The small molecule below binds the protein below.
Small molecule (SMILES): O=C(O)CCC(=O)C(=O)O

Sequence of chain 1.A:
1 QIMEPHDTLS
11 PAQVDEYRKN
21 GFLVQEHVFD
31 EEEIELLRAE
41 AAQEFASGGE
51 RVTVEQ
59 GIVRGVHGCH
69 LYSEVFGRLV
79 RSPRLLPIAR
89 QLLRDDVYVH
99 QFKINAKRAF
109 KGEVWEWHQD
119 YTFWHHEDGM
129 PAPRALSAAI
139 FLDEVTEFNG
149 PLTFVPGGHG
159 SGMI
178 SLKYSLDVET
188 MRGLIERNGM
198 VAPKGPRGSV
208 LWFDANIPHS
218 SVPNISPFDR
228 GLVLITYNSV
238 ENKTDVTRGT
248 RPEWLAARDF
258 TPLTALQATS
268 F

Binding-site contacts:
Ligand atom O4 contacts residue LYS105 of chain 1.A at 3.6 Å (salt-bridge).
Ligand atom O1 contacts residue FE1 of chain 1.D at 4.0 Å.
Ligand atom O2 contacts residue TRP113 of chain 1.A at 4.0 Å.
Ligand atom C4 contacts residue SER218 of chain 1.A at 4.1 Å.
Ligand atom C2 contacts residue HIS116 of chain 1.A at 3.9 Å.
Ligand atom O2 contacts residue ASP118 of chain 1.A at 3.1 Å (salt-bridge).
Ligand atom C5 contacts residue LEU150 of chain 1.A at 3.5 Å (hydrophobic).
Ligand atom C1 contacts residue HIS116 of chain 1.A at 3.8 Å.
Ligand atom C2 contacts residue FE1 of chain 1.D at 2.8 Å.
Ligand atom O2 contacts residue FE1 of chain 1.D at 2.0 Å.
Ligand atom O3 contacts residue ARG227 of chain 1.A at 2.9 Å (salt-bridge).
Ligand atom O1 contacts residue TRP113 of chain 1.A at 3.3 Å.
Ligand atom C1 contacts residue FE1 of chain 1.D at 2.8 Å.
Ligand atom C3 contacts residue TRP113 of chain 1.A at 4.1 Å (hydrophobic).
Ligand atom C3 contacts residue LEU150 of chain 1.A at 4.1 Å (hydrophobic).
Ligand atom C5 contacts residue TRP113 of chain 1.A at 4.0 Å (hydrophobic).
Ligand atom C2 contacts residue TRP113 of chain 1.A at 3.8 Å (hydrophobic).
Ligand atom O4 contacts residue TRP113 of chain 1.A at 3.9 Å.
Ligand atom C3 contacts residue ASN103 of chain 1.A at 3.1 Å.
Ligand atom C5 contacts residue ARG227 of chain 1.A at 3.5 Å.
Ligand atom C4 contacts residue LEU150 of chain 1.A at 3.4 Å (hydrophobic).
Ligand atom C4 contacts residue ASN103 of chain 1.A at 3.9 Å.
Ligand atom C1 contacts residue LYS101 of chain 1.A at 3.7 Å.
Ligand atom O2 contacts residue LYS101 of chain 1.A at 3.9 Å.
Ligand atom O4 contacts residue LEU150 of chain 1.A at 3.4 Å.
Ligand atom O2 contacts residue HIS216 of chain 1.A at 4.0 Å.
Ligand atom C1 contacts residue TRP113 of chain 1.A at 3.5 Å (hydrophobic).
Ligand atom O1 contacts residue ASN103 of chain 1.A at 3.5 Å (h-bond).
Ligand atom O3 contacts residue ASN103 of chain 1.A at 2.9 Å (h-bond).
Ligand atom O5 contacts residue HIS116 of chain 1.A at 3.1 Å (h-bond).
Ligand atom O2 contacts residue HIS116 of chain 1.A at 3.0 Å (h-bond).
Ligand atom O4 contacts residue ARG227 of chain 1.A at 2.9 Å (salt-bridge).
Ligand atom C4 contacts residue TRP113 of chain 1.A at 3.6 Å (hydrophobic).
Ligand atom C5 contacts residue SER218 of chain 1.A at 3.7 Å.
Ligand atom O5 contacts residue HIS216 of chain 1.A at 2.9 Å (h-bond).
Ligand atom O4 contacts residue SER218 of chain 1.A at 2.6 Å (h-bond).
Ligand atom O1 contacts residue LYS101 of chain 1.A at 2.8 Å (salt-bridge).
Ligand atom C5 contacts residue ASN103 of chain 1.A at 3.8 Å.
Ligand atom O5 contacts residue FE1 of chain 1.D at 2.1 Å.
Ligand atom C2 contacts residue HIS216 of chain 1.A at 4.0 Å.